A small-molecule ligand and the protein it binds are described below.
Small molecule (SMILES): CC(C)(C(=O)N1CCN(Cc2ccc(Cl)cc2)CC1)S(=O)(=O)c1ccc(C(F)(F)F)cn1

Sequence of chain 1.D:
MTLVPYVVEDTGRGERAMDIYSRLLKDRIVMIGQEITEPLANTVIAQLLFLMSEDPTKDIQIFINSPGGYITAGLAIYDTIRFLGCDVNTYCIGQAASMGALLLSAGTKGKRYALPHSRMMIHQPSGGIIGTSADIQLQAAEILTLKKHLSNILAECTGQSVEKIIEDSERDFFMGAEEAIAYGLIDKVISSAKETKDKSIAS

Sequence of chain 1.M:
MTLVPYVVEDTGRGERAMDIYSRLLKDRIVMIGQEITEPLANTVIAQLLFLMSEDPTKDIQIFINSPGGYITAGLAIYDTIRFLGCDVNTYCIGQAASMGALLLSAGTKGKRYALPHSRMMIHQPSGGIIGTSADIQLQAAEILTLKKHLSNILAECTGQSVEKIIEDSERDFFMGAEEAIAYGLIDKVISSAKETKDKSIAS

Binding-site contacts:
Ligand atom O03 contacts residue ILE201 of chain 1.M at 3.1 Å (h-bond).
Ligand atom C01 contacts residue GLN61 of chain 1.M at 3.4 Å.
Ligand atom C09 contacts residue ASP27 of chain 1.M at 4.1 Å.
Ligand atom F03 contacts residue TYR91 of chain 1.M at 2.8 Å.
Ligand atom F01 contacts residue ALA193 of chain 1.M at 4.1 Å.
Ligand atom C21 contacts residue PHE83 of chain 1.D at 3.6 Å (hydrophobic).
Ligand atom C08 contacts residue ASP27 of chain 1.M at 3.4 Å.
Ligand atom F02 contacts residue PHE63 of chain 1.M at 3.8 Å.
Ligand atom O01 contacts residue ALA202 of chain 1.M at 4.1 Å.
Ligand atom F02 contacts residue MET52 of chain 1.D at 3.8 Å.
Ligand atom F02 contacts residue GLN61 of chain 1.M at 4.2 Å.
Ligand atom F03 contacts residue LYS197 of chain 1.M at 3.6 Å.
Ligand atom F01 contacts residue PHE83 of chain 1.D at 3.1 Å.
Ligand atom F02 contacts residue PHE83 of chain 1.D at 3.1 Å.
Ligand atom N01 contacts residue GLN61 of chain 1.M at 3.5 Å (h-bond).
Ligand atom C06 contacts residue SER53 of chain 1.D at 4.2 Å.
Ligand atom N03 contacts residue ASP27 of chain 1.M at 4.2 Å.
Ligand atom C02 contacts residue LYS197 of chain 1.M at 3.3 Å.
Ligand atom N02 contacts residue ASP27 of chain 1.M at 4.3 Å.
Ligand atom C21 contacts residue GLN61 of chain 1.M at 3.4 Å.
Ligand atom C05 contacts residue LYS197 of chain 1.M at 3.2 Å.
Ligand atom C02 contacts residue GLN61 of chain 1.M at 3.1 Å.
Ligand atom F03 contacts residue GLN61 of chain 1.M at 2.4 Å.
Ligand atom C21 contacts residue TYR91 of chain 1.M at 4.1 Å (hydrophobic).
Ligand atom C21 contacts residue LYS197 of chain 1.M at 4.0 Å.
Ligand atom C12 contacts residue ASP27 of chain 1.M at 3.0 Å.
Ligand atom C08 contacts residue SER53 of chain 1.D at 3.4 Å.
Ligand atom F01 contacts residue LYS197 of chain 1.M at 3.4 Å.
Ligand atom C04 contacts residue ILE201 of chain 1.M at 3.5 Å (hydrophobic).
Ligand atom C07 contacts residue ILE201 of chain 1.M at 4.1 Å (hydrophobic).
Ligand atom C09 contacts residue SER53 of chain 1.D at 3.8 Å.
Ligand atom C03 contacts residue LYS197 of chain 1.M at 3.5 Å.
Ligand atom F03 contacts residue PHE63 of chain 1.M at 4.1 Å.
Ligand atom C01 contacts residue LYS197 of chain 1.M at 3.2 Å.
Ligand atom N01 contacts residue LYS197 of chain 1.M at 3.4 Å (salt-bridge).
Ligand atom C13 contacts residue ASP27 of chain 1.M at 3.1 Å.
Ligand atom C05 contacts residue ILE201 of chain 1.M at 4.0 Å (hydrophobic).
Ligand atom C10 contacts residue ALA202 of chain 1.M at 4.2 Å (hydrophobic).
Ligand atom O01 contacts residue ILE201 of chain 1.M at 2.9 Å (h-bond).
Ligand atom C04 contacts residue LYS197 of chain 1.M at 3.4 Å.